Sequence of chain 1.A:
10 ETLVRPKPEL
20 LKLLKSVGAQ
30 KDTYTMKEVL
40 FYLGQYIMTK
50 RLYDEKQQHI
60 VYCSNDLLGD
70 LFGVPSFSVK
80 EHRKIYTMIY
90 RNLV

Binding-site contacts:
Ligand atom C24 contacts residue LEU39 of chain 1.A at 3.7 Å (hydrophobic).
Ligand atom C51 contacts residue VAL78 of chain 1.A at 4.0 Å (hydrophobic).
Ligand atom C5 contacts residue VAL78 of chain 1.A at 3.9 Å (hydrophobic).
Ligand atom C3 contacts residue ILE84 of chain 1.A at 3.7 Å (hydrophobic).
Ligand atom C49 contacts residue ILE46 of chain 1.A at 3.9 Å (hydrophobic).
Ligand atom C39 contacts residue HIS81 of chain 1.A at 3.7 Å.
Ligand atom C16 contacts residue LEU39 of chain 1.A at 3.5 Å (hydrophobic).
Ligand atom C53 contacts residue VAL78 of chain 1.A at 4.0 Å (hydrophobic).
Ligand atom C46 contacts residue VAL78 of chain 1.A at 3.8 Å (hydrophobic).
Ligand atom N62 contacts residue VAL78 of chain 1.A at 3.8 Å.
Ligand atom C10 contacts residue LEU42 of chain 1.A at 3.6 Å (hydrophobic).
Ligand atom N65 contacts residue VAL78 of chain 1.A at 3.2 Å (h-bond).
Ligand atom N65 contacts residue HIS81 of chain 1.A at 3.4 Å (h-bond).
Ligand atom N63 contacts residue VAL78 of chain 1.A at 3.6 Å.
Ligand atom O43 contacts residue GLY43 of chain 1.A at 3.4 Å.
Ligand atom C48 contacts residue VAL78 of chain 1.A at 3.6 Å (hydrophobic).
Ligand atom C25 contacts residue PHE40 of chain 1.A at 4.0 Å (hydrophobic).
Ligand atom CL1 contacts residue ILE84 of chain 1.A at 4.0 Å.
Ligand atom C10 contacts residue GLY43 of chain 1.A at 3.9 Å.
Ligand atom C61 contacts residue VAL78 of chain 1.A at 4.0 Å (hydrophobic).
Ligand atom C8 contacts residue LEU39 of chain 1.A at 3.3 Å (hydrophobic).
Ligand atom C28 contacts residue LYS36 of chain 1.A at 4.0 Å.
Ligand atom C31 contacts residue LYS36 of chain 1.A at 3.7 Å.
Ligand atom CL1 contacts residue PHE76 of chain 1.A at 3.7 Å.
Ligand atom C36 contacts residue HIS81 of chain 1.A at 3.6 Å.
Ligand atom C31 contacts residue PHE40 of chain 1.A at 3.8 Å (hydrophobic).
Ligand atom C15 contacts residue GLY43 of chain 1.A at 3.7 Å.
Ligand atom C23 contacts residue LEU39 of chain 1.A at 3.9 Å (hydrophobic).
Ligand atom CL1 contacts residue PHE71 of chain 1.A at 3.3 Å.
Ligand atom C3 contacts residue PHE76 of chain 1.A at 3.9 Å (hydrophobic).
Ligand atom N66 contacts residue VAL78 of chain 1.A at 4.0 Å.
Ligand atom C39 contacts residue LEU39 of chain 1.A at 3.6 Å (hydrophobic).
Ligand atom C2 contacts residue ILE46 of chain 1.A at 4.0 Å (hydrophobic).
Ligand atom C19 contacts residue LEU39 of chain 1.A at 3.9 Å (hydrophobic).
Ligand atom C25 contacts residue LEU39 of chain 1.A at 3.8 Å (hydrophobic).
Ligand atom C8 contacts residue GLY43 of chain 1.A at 3.9 Å.
Ligand atom C28 contacts residue PHE40 of chain 1.A at 3.4 Å (hydrophobic).
Ligand atom O35 contacts residue LEU39 of chain 1.A at 3.6 Å.
Ligand atom C49 contacts residue VAL78 of chain 1.A at 3.6 Å (hydrophobic).
Ligand atom C10 contacts residue LEU39 of chain 1.A at 3.7 Å (hydrophobic).

A small-molecule ligand and the protein it binds are described below.
Small molecule (SMILES): CCOc1cc2c(cc1OCC)[C@H](c1ccc(Cl)cc1)N(c1ccc(C)cc1OCc1nnn[nH]1)C(=O)C2